Binding-site contacts:
Ligand atom C9 contacts residue PHE115 of chain 1.E at 4.0 Å (hydrophobic).
Ligand atom C11 contacts residue SER294 of chain 1.E at 4.2 Å.
Ligand atom C8 contacts residue MET209 of chain 1.E at 4.3 Å (hydrophobic).
Ligand atom N1 contacts residue ALA298 of chain 1.E at 4.2 Å.
Ligand atom C2 contacts residue HEM1 of chain 1.X at 3.0 Å.
Ligand atom C8 contacts residue CPZ1 of chain 1.Z at 4.0 Å.
Ligand atom C11 contacts residue ILE114 of chain 1.E at 3.3 Å (hydrophobic).
Ligand atom C6 contacts residue ALA298 of chain 1.E at 3.4 Å (hydrophobic).
Ligand atom C7 contacts residue PHE297 of chain 1.E at 4.0 Å (hydrophobic).
Ligand atom N1 contacts residue HEM1 of chain 1.X at 2.0 Å.
Ligand atom N1 contacts residue CPZ1 of chain 1.Z at 4.1 Å.
Ligand atom C10 contacts residue ALA298 of chain 1.E at 4.2 Å (hydrophobic).
Ligand atom C5 contacts residue CPZ1 of chain 1.Z at 3.5 Å.
Ligand atom C7 contacts residue CPZ1 of chain 1.Z at 3.5 Å.
Ligand atom C4 contacts residue ALA298 of chain 1.E at 3.3 Å (hydrophobic).
Ligand atom N1 contacts residue THR302 of chain 1.E at 4.2 Å.
Ligand atom C4 contacts residue HEM1 of chain 1.X at 4.2 Å.
Ligand atom C4 contacts residue THR302 of chain 1.E at 4.1 Å.
Ligand atom C2 contacts residue CPZ1 of chain 1.Z at 3.9 Å.
Ligand atom C11 contacts residue PHE297 of chain 1.E at 4.3 Å (hydrophobic).
Ligand atom C4 contacts residue CPZ1 of chain 1.Z at 3.6 Å.
Ligand atom N3 contacts residue ALA298 of chain 1.E at 3.8 Å.
Ligand atom N3 contacts residue HEM1 of chain 1.X at 4.0 Å.
Ligand atom CL contacts residue PHE115 of chain 1.E at 3.6 Å.
Ligand atom C11 contacts residue ALA298 of chain 1.E at 3.3 Å (hydrophobic).
Ligand atom C6 contacts residue CPZ1 of chain 1.Z at 4.0 Å.
Ligand atom C10 contacts residue ILE114 of chain 1.E at 3.6 Å (hydrophobic).
Ligand atom CL contacts residue ILE108 of chain 1.E at 3.7 Å.
Ligand atom C8 contacts residue PHE297 of chain 1.E at 3.7 Å (hydrophobic).
Ligand atom N3 contacts residue CPZ1 of chain 1.Z at 2.8 Å (h-bond).
Ligand atom C5 contacts residue THR302 of chain 1.E at 3.3 Å.
Ligand atom C5 contacts residue HEM1 of chain 1.X at 2.6 Å.
Ligand atom N3 contacts residue THR302 of chain 1.E at 3.2 Å.
Ligand atom C5 contacts residue ALA298 of chain 1.E at 4.2 Å (hydrophobic).
Ligand atom C2 contacts residue ALA298 of chain 1.E at 3.6 Å (hydrophobic).
Ligand atom C10 contacts residue PHE297 of chain 1.E at 4.1 Å (hydrophobic).
Ligand atom CL contacts residue ILE104 of chain 1.E at 4.3 Å.
Ligand atom C9 contacts residue PHE297 of chain 1.E at 3.8 Å (hydrophobic).
Ligand atom C10 contacts residue PHE115 of chain 1.E at 4.1 Å (hydrophobic).
Ligand atom C10 contacts residue SER294 of chain 1.E at 4.2 Å.

Sequence of chain 1.E:
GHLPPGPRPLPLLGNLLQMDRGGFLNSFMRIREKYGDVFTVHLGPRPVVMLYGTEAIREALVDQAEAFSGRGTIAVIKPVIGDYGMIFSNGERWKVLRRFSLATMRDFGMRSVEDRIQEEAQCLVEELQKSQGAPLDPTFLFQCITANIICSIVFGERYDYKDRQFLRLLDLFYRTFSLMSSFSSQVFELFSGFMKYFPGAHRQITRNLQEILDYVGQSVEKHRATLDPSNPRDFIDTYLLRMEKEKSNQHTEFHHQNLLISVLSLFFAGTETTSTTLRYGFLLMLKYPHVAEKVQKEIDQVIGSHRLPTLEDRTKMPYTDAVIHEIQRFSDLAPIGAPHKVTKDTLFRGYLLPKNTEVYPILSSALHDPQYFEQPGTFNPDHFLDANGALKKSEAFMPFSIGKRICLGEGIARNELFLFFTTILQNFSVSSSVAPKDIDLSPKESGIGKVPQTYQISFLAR

A protein and the small-molecule ligand that binds it are described below.
Small molecule (SMILES): Clc1ccc(-c2cnc[nH]2)cc1